The small molecule below binds the protein below.
Small molecule (SMILES): C[P](=O)(O)O[P](=O)(O)OC[C@H]1O[C@@H](n2cnc3c(N)ncnc32)[C@H](O)[C@@H]1O

Binding-site contacts:
Ligand atom O1B contacts residue GLY33 of chain 2.A at 3.3 Å.
Ligand atom N1 contacts residue TYR109 of chain 2.A at 3.8 Å.
Ligand atom C2 contacts residue ALA110 of chain 2.A at 3.1 Å (hydrophobic).
Ligand atom N1 contacts residue LEU30 of chain 2.A at 4.1 Å.
Ligand atom C8 contacts residue VAL38 of chain 2.A at 3.9 Å (hydrophobic).
Ligand atom N3 contacts residue ALA110 of chain 2.A at 4.0 Å.
Ligand atom N1 contacts residue ALA110 of chain 2.A at 3.0 Å (h-bond).
Ligand atom O2A contacts residue GLU32 of chain 2.A at 3.8 Å.
Ligand atom O3' contacts residue LEU30 of chain 2.A at 3.9 Å.
Ligand atom O2' contacts residue LEU176 of chain 2.A at 3.5 Å.
Ligand atom N7 contacts residue VAL38 of chain 2.A at 4.0 Å.
Ligand atom C2 contacts residue TYR109 of chain 2.A at 3.8 Å (hydrophobic).
Ligand atom C4 contacts residue LEU30 of chain 2.A at 3.9 Å (hydrophobic).
Ligand atom C4 contacts residue LEU176 of chain 2.A at 3.9 Å (hydrophobic).
Ligand atom N6 contacts residue GLU108 of chain 2.A at 3.0 Å (salt-bridge).
Ligand atom O2' contacts residue ASN114 of chain 2.A at 3.7 Å.
Ligand atom N1 contacts residue GLU108 of chain 2.A at 4.0 Å.
Ligand atom C2 contacts residue LEU30 of chain 2.A at 3.7 Å (hydrophobic).
Ligand atom O2B contacts residue GLY33 of chain 2.A at 3.3 Å.
Ligand atom O2B contacts residue GLU32 of chain 2.A at 3.2 Å (salt-bridge).
Ligand atom N3 contacts residue LEU30 of chain 2.A at 3.6 Å.
Ligand atom C6 contacts residue LEU176 of chain 2.A at 3.6 Å (hydrophobic).
Ligand atom C4' contacts residue LEU30 of chain 2.A at 3.4 Å (hydrophobic).
Ligand atom O1A contacts residue ASP187 of chain 2.A at 3.5 Å (salt-bridge).
Ligand atom N6 contacts residue LEU176 of chain 2.A at 3.6 Å.
Ligand atom N1 contacts residue ALA58 of chain 2.A at 4.0 Å.
Ligand atom C6 contacts residue ALA110 of chain 2.A at 4.1 Å (hydrophobic).
Ligand atom C5 contacts residue LEU176 of chain 2.A at 3.6 Å (hydrophobic).
Ligand atom PB contacts residue GLY33 of chain 2.A at 3.7 Å.
Ligand atom C6 contacts residue GLU108 of chain 2.A at 3.9 Å.
Ligand atom O1A contacts residue VAL38 of chain 2.A at 3.9 Å.
Ligand atom N7 contacts residue LEU176 of chain 2.A at 3.8 Å.
Ligand atom O4' contacts residue LEU30 of chain 2.A at 3.3 Å (h-bond).
Ligand atom N6 contacts residue ALA58 of chain 2.A at 3.4 Å.
Ligand atom C5' contacts residue GLY31 of chain 2.A at 4.0 Å.
Ligand atom O3' contacts residue ASN114 of chain 2.A at 4.1 Å.
Ligand atom C4' contacts residue GLY31 of chain 2.A at 3.9 Å.
Ligand atom N6 contacts residue VAL107 of chain 2.A at 3.6 Å.
Ligand atom O2A contacts residue GLY33 of chain 2.A at 3.0 Å.
Ligand atom C6 contacts residue ALA58 of chain 2.A at 3.7 Å (hydrophobic).

Sequence of chain 2.A:
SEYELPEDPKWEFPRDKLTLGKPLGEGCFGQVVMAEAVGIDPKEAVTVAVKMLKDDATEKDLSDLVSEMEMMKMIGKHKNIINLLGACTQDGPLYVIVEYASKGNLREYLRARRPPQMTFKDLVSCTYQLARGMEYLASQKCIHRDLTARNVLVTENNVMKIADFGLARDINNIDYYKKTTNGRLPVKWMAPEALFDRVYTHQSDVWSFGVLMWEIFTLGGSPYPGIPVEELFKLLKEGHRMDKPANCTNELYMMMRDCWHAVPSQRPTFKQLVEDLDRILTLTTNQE